Binding-site contacts:
Ligand atom O4 contacts residue GLU309 of chain 1.F at 2.8 Å (salt-bridge).
Ligand atom O2 contacts residue GLU309 of chain 1.F at 3.8 Å.
Ligand atom O6 contacts residue ARG125 of chain 1.F at 3.6 Å.
Ligand atom O5 contacts residue LYS121 of chain 1.F at 3.7 Å.
Ligand atom C4 contacts residue GLU309 of chain 1.F at 3.7 Å.
Ligand atom O2 contacts residue GLY313 of chain 1.F at 3.3 Å.
Ligand atom O6 contacts residue GLY124 of chain 1.F at 4.0 Å.
Ligand atom O1 contacts residue ILE117 of chain 1.F at 3.8 Å.
Ligand atom O1 contacts residue ASP315 of chain 1.F at 4.4 Å.
Ligand atom O3 contacts residue GLU309 of chain 1.F at 2.7 Å (salt-bridge).
Ligand atom C3 contacts residue LYS126 of chain 1.F at 4.4 Å.
Ligand atom O5 contacts residue CYS120 of chain 1.F at 3.6 Å.
Ligand atom C6 contacts residue ARG125 of chain 1.F at 4.1 Å.
Ligand atom O2 contacts residue GLY314 of chain 1.F at 2.9 Å (h-bond).
Ligand atom C2 contacts residue GLY314 of chain 1.F at 4.0 Å.
Ligand atom O2 contacts residue LEU127 of chain 1.F at 2.8 Å (h-bond).
Ligand atom C5 contacts residue LYS126 of chain 1.F at 4.2 Å.
Ligand atom C1 contacts residue ASP315 of chain 1.F at 4.3 Å.
Ligand atom C1 contacts residue ILE117 of chain 1.F at 4.5 Å (hydrophobic).
Ligand atom C2 contacts residue LEU127 of chain 1.F at 4.0 Å (hydrophobic).
Ligand atom O6 contacts residue CYS120 of chain 1.F at 4.2 Å.
Ligand atom C6 contacts residue GLU309 of chain 1.F at 4.1 Å.
Ligand atom C1 contacts residue GLY314 of chain 1.F at 3.9 Å.
Ligand atom O1 contacts residue GLY314 of chain 1.F at 3.7 Å.
Ligand atom O6 contacts residue LYS121 of chain 1.F at 4.0 Å.
Ligand atom O5 contacts residue ARG125 of chain 1.F at 2.5 Å (salt-bridge).
Ligand atom C5 contacts residue ARG125 of chain 1.F at 3.3 Å.
Ligand atom C3 contacts residue GLU309 of chain 1.F at 3.4 Å.
Ligand atom C2 contacts residue GLU309 of chain 1.F at 3.4 Å.
Ligand atom O3 contacts residue LYS126 of chain 1.F at 3.4 Å.
Ligand atom C5 contacts residue GLU309 of chain 1.F at 3.9 Å.
Ligand atom O3 contacts residue PRO310 of chain 1.F at 4.3 Å.
Ligand atom O3 contacts residue ARG125 of chain 1.F at 4.4 Å.
Ligand atom O1 contacts residue LEU127 of chain 1.F at 3.8 Å.
Ligand atom O3 contacts residue LEU127 of chain 1.F at 3.1 Å (h-bond).
Ligand atom O5 contacts residue LYS126 of chain 1.F at 4.2 Å.
Ligand atom C6 contacts residue LYS121 of chain 1.F at 4.3 Å.
Ligand atom C3 contacts residue LEU127 of chain 1.F at 3.7 Å (hydrophobic).

Sequence of chain 1.F:
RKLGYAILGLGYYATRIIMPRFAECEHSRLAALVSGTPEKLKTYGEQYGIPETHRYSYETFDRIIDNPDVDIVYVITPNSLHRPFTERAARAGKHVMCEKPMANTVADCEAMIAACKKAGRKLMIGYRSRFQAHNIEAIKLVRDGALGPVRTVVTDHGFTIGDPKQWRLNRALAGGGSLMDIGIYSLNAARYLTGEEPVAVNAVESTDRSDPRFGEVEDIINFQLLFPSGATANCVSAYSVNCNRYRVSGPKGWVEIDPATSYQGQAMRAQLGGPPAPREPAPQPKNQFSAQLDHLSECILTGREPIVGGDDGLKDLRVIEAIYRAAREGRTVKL

This small molecule binds to this protein.
Small molecule (SMILES): OC[C@@H](O)[C@@H](O)[C@H](O)[C@@H](O)CO